Binding-site contacts:
Ligand atom C7 contacts residue ASN81 of chain 1.A at 3.4 Å.
Ligand atom C7 contacts residue ASN78 of chain 1.A at 4.1 Å.
Ligand atom C7 contacts residue SER80 of chain 1.A at 4.4 Å.
Ligand atom C1 contacts residue ASN78 of chain 1.A at 1.5 Å.
Ligand atom C1 contacts residue SER80 of chain 1.A at 4.1 Å.
Ligand atom C5 contacts residue ASN78 of chain 1.A at 3.7 Å.
Ligand atom C3 contacts residue ASN78 of chain 1.A at 3.9 Å.
Ligand atom N2 contacts residue ASN81 of chain 1.A at 3.1 Å.
Ligand atom N2 contacts residue ASN78 of chain 1.A at 3.0 Å (h-bond).
Ligand atom C4 contacts residue ASN78 of chain 1.A at 4.3 Å.
Ligand atom O5 contacts residue ASN78 of chain 1.A at 2.4 Å (h-bond).
Ligand atom C2 contacts residue ASN81 of chain 1.A at 4.1 Å.
Ligand atom C2 contacts residue SER80 of chain 1.A at 4.4 Å.
Ligand atom N2 contacts residue SER80 of chain 1.A at 4.3 Å.
Ligand atom C2 contacts residue ASN78 of chain 1.A at 2.5 Å.
Ligand atom O7 contacts residue ASN81 of chain 1.A at 4.3 Å.
Ligand atom C1 contacts residue ASN81 of chain 1.A at 4.2 Å.
Ligand atom C8 contacts residue ASN81 of chain 1.A at 3.2 Å.
Ligand atom O7 contacts residue SER80 of chain 1.A at 4.0 Å.

Sequence of chain 1.A:
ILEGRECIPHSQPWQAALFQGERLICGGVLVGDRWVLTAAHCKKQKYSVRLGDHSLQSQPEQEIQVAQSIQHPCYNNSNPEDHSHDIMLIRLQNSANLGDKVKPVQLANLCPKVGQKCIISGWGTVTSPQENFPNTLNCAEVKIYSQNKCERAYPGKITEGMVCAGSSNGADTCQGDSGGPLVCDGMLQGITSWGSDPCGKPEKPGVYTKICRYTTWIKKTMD

The small molecule below binds the protein below.
Small molecule (SMILES): CC(=O)N[C@@H]1[C@@H](O)[C@H](O)[C@@H](CO)O[C@H]1O